Sequence of chain 1.A:
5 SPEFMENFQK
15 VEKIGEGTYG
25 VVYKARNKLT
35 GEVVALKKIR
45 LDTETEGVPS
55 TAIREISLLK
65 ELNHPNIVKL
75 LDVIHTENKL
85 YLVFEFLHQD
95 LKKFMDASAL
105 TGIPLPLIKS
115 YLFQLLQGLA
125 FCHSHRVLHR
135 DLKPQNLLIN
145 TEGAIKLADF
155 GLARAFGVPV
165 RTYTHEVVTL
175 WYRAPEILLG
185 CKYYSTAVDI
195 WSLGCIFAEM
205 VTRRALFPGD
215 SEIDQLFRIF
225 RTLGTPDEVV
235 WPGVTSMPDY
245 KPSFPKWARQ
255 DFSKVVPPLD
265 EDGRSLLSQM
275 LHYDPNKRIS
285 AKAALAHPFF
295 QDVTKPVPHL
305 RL

Binding-site contacts:
Ligand atom C4' contacts residue PHE90 of chain 1.A at 3.9 Å (hydrophobic).
Ligand atom C4 contacts residue LEU142 of chain 1.A at 3.4 Å (hydrophobic).
Ligand atom N7 contacts residue GLU89 of chain 1.A at 3.0 Å (salt-bridge).
Ligand atom N5' contacts residue PHE90 of chain 1.A at 3.8 Å.
Ligand atom C8 contacts residue GLU89 of chain 1.A at 4.0 Å.
Ligand atom C2' contacts residue ILE18 of chain 1.A at 3.3 Å (hydrophobic).
Ligand atom C9 contacts residue LEU142 of chain 1.A at 3.6 Å (hydrophobic).
Ligand atom C12 contacts residue ASP153 of chain 1.A at 3.5 Å.
Ligand atom C1' contacts residue ILE18 of chain 1.A at 3.5 Å (hydrophobic).
Ligand atom O10 contacts residue LEU91 of chain 1.A at 2.8 Å (h-bond).
Ligand atom C3 contacts residue VAL26 of chain 1.A at 3.9 Å (hydrophobic).
Ligand atom O11 contacts residue ASP153 of chain 1.A at 4.0 Å.
Ligand atom N3' contacts residue LYS97 of chain 1.A at 2.9 Å (salt-bridge).
Ligand atom C2' contacts residue ASP94 of chain 1.A at 3.8 Å.
Ligand atom N3' contacts residue ILE18 of chain 1.A at 3.7 Å.
Ligand atom C4' contacts residue HIS92 of chain 1.A at 3.4 Å.
Ligand atom C6 contacts residue PHE88 of chain 1.A at 3.3 Å (hydrophobic).
Ligand atom O10 contacts residue PHE90 of chain 1.A at 3.5 Å.
Ligand atom C8 contacts residue LEU91 of chain 1.A at 3.8 Å (hydrophobic).
Ligand atom N5' contacts residue LEU91 of chain 1.A at 3.0 Å (h-bond).
Ligand atom C12 contacts residue VAL26 of chain 1.A at 3.7 Å (hydrophobic).
Ligand atom C2' contacts residue LYS97 of chain 1.A at 3.6 Å.
Ligand atom C8 contacts residue LEU142 of chain 1.A at 3.7 Å (hydrophobic).
Ligand atom C3 contacts residue LEU142 of chain 1.A at 4.0 Å (hydrophobic).
Ligand atom N7 contacts residue ALA39 of chain 1.A at 3.2 Å.
Ligand atom N7 contacts residue LEU142 of chain 1.A at 3.7 Å.
Ligand atom O11 contacts residue 2AN1 of chain 1.E at 3.8 Å.
Ligand atom C1 contacts residue 2AN1 of chain 1.E at 3.9 Å.
Ligand atom C4' contacts residue GLN93 of chain 1.A at 3.7 Å.
Ligand atom C6' contacts residue ILE18 of chain 1.A at 3.7 Å (hydrophobic).
Ligand atom O10 contacts residue GLU89 of chain 1.A at 4.0 Å.
Ligand atom N5' contacts residue ILE18 of chain 1.A at 3.5 Å.
Ligand atom C5 contacts residue LEU142 of chain 1.A at 3.5 Å (hydrophobic).
Ligand atom C4' contacts residue LEU91 of chain 1.A at 3.1 Å (hydrophobic).
Ligand atom C6 contacts residue VAL72 of chain 1.A at 3.8 Å (hydrophobic).
Ligand atom C1 contacts residue PHE88 of chain 1.A at 3.7 Å (hydrophobic).
Ligand atom N3' contacts residue GLN93 of chain 1.A at 3.9 Å.
Ligand atom C5 contacts residue ALA39 of chain 1.A at 3.6 Å (hydrophobic).
Ligand atom C6' contacts residue LEU142 of chain 1.A at 3.5 Å (hydrophobic).
Ligand atom C8 contacts residue ALA39 of chain 1.A at 3.6 Å (hydrophobic).

This small molecule binds to this protein.
Small molecule (SMILES): COc1ccc2c(c1)/C(=C/c1cnc[nH]1)C(=O)N2